Sequence of chain 1.B:
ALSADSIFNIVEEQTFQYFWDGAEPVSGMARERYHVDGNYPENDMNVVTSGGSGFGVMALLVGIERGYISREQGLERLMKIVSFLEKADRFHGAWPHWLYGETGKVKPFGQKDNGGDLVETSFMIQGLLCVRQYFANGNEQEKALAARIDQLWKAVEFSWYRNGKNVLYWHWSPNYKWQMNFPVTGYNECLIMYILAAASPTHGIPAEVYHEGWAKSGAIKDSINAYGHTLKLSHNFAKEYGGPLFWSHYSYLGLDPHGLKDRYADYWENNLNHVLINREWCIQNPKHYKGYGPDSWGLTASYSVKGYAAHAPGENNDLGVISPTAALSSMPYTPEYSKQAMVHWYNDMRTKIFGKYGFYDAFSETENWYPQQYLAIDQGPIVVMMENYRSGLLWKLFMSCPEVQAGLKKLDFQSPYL

This small molecule binds to this protein.
Small molecule (SMILES): OC[C@H]1O[C@@H](O[C@H]2[C@H](O[C@@H]3[C@@H](O)[C@H](O)[C@@H](CO)O[C@H]3O)O[C@H](CO)[C@@H](O)[C@@H]2O)[C@H](O)[C@@H](O)[C@@H]1O

Binding-site contacts:
Ligand atom C6 contacts residue HIS213 of chain 1.B at 3.8 Å.
Ligand atom O4 contacts residue TRP289 of chain 1.B at 3.4 Å (h-bond).
Ligand atom C6 contacts residue ASN278 of chain 1.B at 3.8 Å.
Ligand atom C6 contacts residue PHE279 of chain 1.B at 4.2 Å (hydrophobic).
Ligand atom C5 contacts residue HIS213 of chain 1.B at 4.1 Å.
Ligand atom C6 contacts residue PHE224 of chain 1.B at 3.7 Å (hydrophobic).
Ligand atom C6 contacts residue MET222 of chain 1.B at 4.0 Å (hydrophobic).
Ligand atom C2 contacts residue PHE224 of chain 1.B at 4.0 Å (hydrophobic).
Ligand atom O4 contacts residue HIS213 of chain 1.B at 2.8 Å (h-bond).
Ligand atom C3 contacts residue GLU231 of chain 1.B at 3.6 Å.
Ligand atom O4 contacts residue ASP155 of chain 1.B at 3.3 Å (salt-bridge).
Ligand atom C4 contacts residue ASN230 of chain 1.B at 4.2 Å.
Ligand atom C5 contacts residue PHE224 of chain 1.B at 3.8 Å (hydrophobic).
Ligand atom O2 contacts residue GLU231 of chain 1.B at 4.0 Å.
Ligand atom C4 contacts residue GLU231 of chain 1.B at 3.4 Å.
Ligand atom O6 contacts residue MET222 of chain 1.B at 4.2 Å.
Ligand atom C1 contacts residue TRP212 of chain 1.B at 3.6 Å (hydrophobic).
Ligand atom O2 contacts residue PHE224 of chain 1.B at 3.2 Å.
Ligand atom O4 contacts residue GLU231 of chain 1.B at 2.6 Å (salt-bridge).
Ligand atom C6 contacts residue TRP289 of chain 1.B at 4.0 Å (hydrophobic).
Ligand atom C1 contacts residue PHE224 of chain 1.B at 4.0 Å (hydrophobic).
Ligand atom O4 contacts residue TRP212 of chain 1.B at 4.1 Å.
Ligand atom O3 contacts residue GLU231 of chain 1.B at 2.4 Å (salt-bridge).
Ligand atom O5 contacts residue PHE224 of chain 1.B at 3.6 Å.
Ligand atom C6 contacts residue ASN230 of chain 1.B at 4.0 Å.
Ligand atom C3 contacts residue PHE224 of chain 1.B at 4.2 Å (hydrophobic).
Ligand atom O4 contacts residue ASN230 of chain 1.B at 4.1 Å.
Ligand atom O4 contacts residue ASP159 of chain 1.B at 4.2 Å.
Ligand atom C2 contacts residue TRP212 of chain 1.B at 3.8 Å (hydrophobic).
Ligand atom C4 contacts residue HIS213 of chain 1.B at 4.0 Å.
Ligand atom C3 contacts residue TRP212 of chain 1.B at 3.5 Å (hydrophobic).
Ligand atom O3 contacts residue PHE151 of chain 1.B at 3.7 Å.
Ligand atom C4 contacts residue PHE151 of chain 1.B at 4.2 Å (hydrophobic).
Ligand atom O6 contacts residue ASN278 of chain 1.B at 3.0 Å (h-bond).
Ligand atom O3 contacts residue TRP212 of chain 1.B at 3.5 Å.
Ligand atom O6 contacts residue ASN230 of chain 1.B at 2.9 Å (h-bond).
Ligand atom O4 contacts residue PHE151 of chain 1.B at 4.1 Å.
Ligand atom O3 contacts residue HIS139 of chain 1.B at 3.5 Å.
Ligand atom O1 contacts residue PHE279 of chain 1.B at 3.4 Å.
Ligand atom O2 contacts residue TRP212 of chain 1.B at 3.7 Å.